A small-molecule ligand and the protein it binds are described below.
Small molecule (SMILES): Cc1ccc(C(=O)c2cc(O)c(O)c([N+](=O)[O-])c2)cc1

Sequence of chain 1.B:
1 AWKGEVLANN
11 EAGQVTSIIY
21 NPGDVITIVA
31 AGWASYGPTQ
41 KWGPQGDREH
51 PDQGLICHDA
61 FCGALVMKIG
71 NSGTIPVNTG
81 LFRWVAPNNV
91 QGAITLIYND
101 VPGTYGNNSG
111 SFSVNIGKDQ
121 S

Binding-site contacts:
Ligand atom O10 contacts residue ASN107 of chain 1.B at 3.0 Å (h-bond).
Ligand atom C1 contacts residue THR104 of chain 1.B at 3.6 Å.
Ligand atom O7 contacts residue TYR36 of chain 1.B at 3.1 Å (h-bond).
Ligand atom C1 contacts residue TYR36 of chain 1.B at 4.0 Å (hydrophobic).
Ligand atom N9 contacts residue ASN107 of chain 1.B at 4.0 Å.
Ligand atom O8 contacts residue THR104 of chain 1.B at 3.4 Å (h-bond).
Ligand atom C3 contacts residue THR104 of chain 1.B at 4.0 Å.
Ligand atom C12 contacts residue HIS50 of chain 1.B at 4.2 Å.
Ligand atom N9 contacts residue TCW1 of chain 1.G at 3.9 Å.
Ligand atom C2 contacts residue TCW1 of chain 1.G at 3.8 Å.
Ligand atom C3 contacts residue ASP100 of chain 1.B at 3.7 Å.
Ligand atom C2 contacts residue TYR36 of chain 1.B at 3.9 Å (hydrophobic).
Ligand atom O7 contacts residue THR104 of chain 1.B at 3.1 Å (h-bond).
Ligand atom C3 contacts residue TCW1 of chain 1.G at 3.5 Å.
Ligand atom C5 contacts residue TCW1 of chain 1.G at 3.9 Å.
Ligand atom O10 contacts residue TCW1 of chain 1.G at 3.5 Å.
Ligand atom C12 contacts residue TCW1 of chain 1.G at 3.8 Å.
Ligand atom O7 contacts residue CA1 of chain 1.E at 2.4 Å.
Ligand atom C18 contacts residue TCW1 of chain 1.G at 4.2 Å.
Ligand atom O8 contacts residue CA1 of chain 1.E at 2.4 Å.
Ligand atom C6 contacts residue THR104 of chain 1.B at 4.2 Å.
Ligand atom C1 contacts residue CA1 of chain 1.E at 3.3 Å.
Ligand atom C1 contacts residue TCW1 of chain 1.G at 3.4 Å.
Ligand atom O13 contacts residue HIS50 of chain 1.B at 3.1 Å.
Ligand atom C19 contacts residue TCW1 of chain 1.G at 3.7 Å.
Ligand atom C1 contacts residue ASN107 of chain 1.B at 4.0 Å.
Ligand atom C3 contacts residue VAL101 of chain 1.B at 4.0 Å (hydrophobic).
Ligand atom C2 contacts residue THR104 of chain 1.B at 3.4 Å.
Ligand atom O7 contacts residue ASP100 of chain 1.B at 2.5 Å (salt-bridge).
Ligand atom O13 contacts residue TCW1 of chain 1.G at 3.7 Å.
Ligand atom C2 contacts residue ASP100 of chain 1.B at 3.4 Å.
Ligand atom C3 contacts residue HIS50 of chain 1.B at 4.3 Å.
Ligand atom O13 contacts residue VAL101 of chain 1.B at 4.0 Å.
Ligand atom O8 contacts residue TYR36 of chain 1.B at 3.3 Å (h-bond).
Ligand atom C4 contacts residue TCW1 of chain 1.G at 3.5 Å.
Ligand atom C12 contacts residue VAL101 of chain 1.B at 4.2 Å (hydrophobic).
Ligand atom C2 contacts residue CA1 of chain 1.E at 3.3 Å.
Ligand atom O8 contacts residue ASN107 of chain 1.B at 2.8 Å (h-bond).
Ligand atom O8 contacts residue TCW1 of chain 1.G at 3.7 Å.
Ligand atom C6 contacts residue TCW1 of chain 1.G at 3.5 Å.